The small molecule below binds the protein below.
Small molecule (SMILES): O=C([O-])C(=O)[O-]

Binding-site contacts:
Ligand atom O4 contacts residue LYS269 of chain 1.D at 2.8 Å (salt-bridge).
Ligand atom O3 contacts residue GLU271 of chain 1.D at 3.4 Å (salt-bridge).
Ligand atom C1 contacts residue THR327 of chain 1.D at 3.9 Å.
Ligand atom O1 contacts residue ALA292 of chain 1.D at 3.2 Å.
Ligand atom O2 contacts residue LYS269 of chain 1.D at 4.3 Å.
Ligand atom O4 contacts residue GLU271 of chain 1.D at 3.6 Å.
Ligand atom O1 contacts residue THR327 of chain 1.D at 3.0 Å (h-bond).
Ligand atom C2 contacts residue GLU271 of chain 1.D at 2.9 Å.
Ligand atom O1 contacts residue ASP295 of chain 1.D at 4.5 Å.
Ligand atom O1 contacts residue GLU271 of chain 1.D at 4.2 Å.
Ligand atom O3 contacts residue THR327 of chain 1.D at 4.4 Å.
Ligand atom C2 contacts residue ALA292 of chain 1.D at 4.2 Å (hydrophobic).
Ligand atom O3 contacts residue ASP295 of chain 1.D at 2.6 Å (salt-bridge).
Ligand atom C1 contacts residue ASP295 of chain 1.D at 3.5 Å.
Ligand atom O2 contacts residue ASP295 of chain 1.D at 2.3 Å (salt-bridge).
Ligand atom C1 contacts residue GLU271 of chain 1.D at 3.4 Å.
Ligand atom O3 contacts residue ALA292 of chain 1.D at 3.7 Å.
Ligand atom O4 contacts residue ASP295 of chain 1.D at 4.4 Å.
Ligand atom O3 contacts residue GLY294 of chain 1.D at 3.2 Å.
Ligand atom O1 contacts residue GLY294 of chain 1.D at 4.0 Å.
Ligand atom C2 contacts residue ASP295 of chain 1.D at 3.2 Å.
Ligand atom C1 contacts residue GLY294 of chain 1.D at 4.1 Å.
Ligand atom O2 contacts residue GLU271 of chain 1.D at 2.5 Å (salt-bridge).
Ligand atom O2 contacts residue PHE243 of chain 1.D at 4.3 Å.
Ligand atom C1 contacts residue ALA292 of chain 1.D at 3.5 Å (hydrophobic).
Ligand atom C2 contacts residue LYS269 of chain 1.D at 3.8 Å.
Ligand atom O4 contacts residue ALA292 of chain 1.D at 4.2 Å.

Sequence of chain 1.D:
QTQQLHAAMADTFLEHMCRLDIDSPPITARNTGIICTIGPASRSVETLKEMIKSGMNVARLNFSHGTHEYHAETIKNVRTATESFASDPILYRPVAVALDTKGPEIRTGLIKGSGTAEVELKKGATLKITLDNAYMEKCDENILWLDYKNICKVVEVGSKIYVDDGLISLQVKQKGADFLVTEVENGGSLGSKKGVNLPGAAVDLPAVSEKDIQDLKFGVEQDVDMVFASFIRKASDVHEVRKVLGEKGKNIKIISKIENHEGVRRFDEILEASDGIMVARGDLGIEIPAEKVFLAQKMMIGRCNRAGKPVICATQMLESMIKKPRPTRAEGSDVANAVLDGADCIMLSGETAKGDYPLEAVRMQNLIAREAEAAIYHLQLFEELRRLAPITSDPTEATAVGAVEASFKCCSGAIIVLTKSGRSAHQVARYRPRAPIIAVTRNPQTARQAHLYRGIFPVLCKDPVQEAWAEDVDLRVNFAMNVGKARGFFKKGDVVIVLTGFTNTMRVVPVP